Sequence of chain 1.A:
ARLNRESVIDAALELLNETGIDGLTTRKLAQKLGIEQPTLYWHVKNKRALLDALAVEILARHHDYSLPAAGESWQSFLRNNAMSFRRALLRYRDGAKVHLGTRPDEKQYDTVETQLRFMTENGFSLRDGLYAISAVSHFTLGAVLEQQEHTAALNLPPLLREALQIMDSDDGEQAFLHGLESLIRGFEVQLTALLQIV

Sequence of chain 2.A:
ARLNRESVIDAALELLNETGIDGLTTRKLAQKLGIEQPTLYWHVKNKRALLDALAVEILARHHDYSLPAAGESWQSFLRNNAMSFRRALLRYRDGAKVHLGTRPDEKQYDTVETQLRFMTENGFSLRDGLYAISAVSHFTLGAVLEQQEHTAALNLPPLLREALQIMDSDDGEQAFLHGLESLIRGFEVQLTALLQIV

This small molecule binds to this protein.
Small molecule (SMILES): CN(C)C1C(O)=C(C(N)=O)C(=O)[C@@]2(O)C(O)=C3C(=O)c4c(O)cccc4[C@@](C)(O)[C@H]3C[C@@H]12

Binding-site contacts:
Ligand atom C41 contacts residue SER137 of chain 2.A at 3.5 Å.
Ligand atom O21 contacts residue GLN115 of chain 2.A at 3.4 Å (h-bond).
Ligand atom O3 contacts residue HIS63 of chain 2.A at 2.8 Å (h-bond).
Ligand atom O21 contacts residue HIS63 of chain 2.A at 2.6 Å (h-bond).
Ligand atom C42 contacts residue ASN81 of chain 2.A at 3.3 Å.
Ligand atom C1B contacts residue MG1 of chain 2.B at 3.5 Å.
Ligand atom O12 contacts residue HIS99 of chain 2.A at 3.0 Å (h-bond).
Ligand atom C43 contacts residue SER137 of chain 2.A at 3.8 Å.
Ligand atom N21 contacts residue VAL112 of chain 2.A at 3.8 Å.
Ligand atom C4 contacts residue GLN115 of chain 2.A at 3.7 Å.
Ligand atom C62 contacts residue ILE133 of chain 2.A at 3.6 Å (hydrophobic).
Ligand atom C2 contacts residue GLN115 of chain 2.A at 3.8 Å.
Ligand atom N4 contacts residue ASN81 of chain 2.A at 2.7 Å (h-bond).
Ligand atom C8 contacts residue LEU173 of chain 1.A at 3.6 Å (hydrophobic).
Ligand atom O10 contacts residue THR102 of chain 2.A at 3.8 Å.
Ligand atom O3 contacts residue ASN81 of chain 2.A at 2.9 Å (h-bond).
Ligand atom C5 contacts residue GLN115 of chain 2.A at 3.5 Å.
Ligand atom C9 contacts residue ARG103 of chain 2.A at 3.8 Å.
Ligand atom C10 contacts residue ARG103 of chain 2.A at 3.9 Å.
Ligand atom O21 contacts residue SER66 of chain 2.A at 3.5 Å.
Ligand atom C1 contacts residue VAL112 of chain 2.A at 3.9 Å (hydrophobic).
Ligand atom C42 contacts residue SER137 of chain 2.A at 3.2 Å.
Ligand atom C9 contacts residue LEU173 of chain 1.A at 3.8 Å (hydrophobic).
Ligand atom C21 contacts residue HIS63 of chain 2.A at 3.6 Å.
Ligand atom O3 contacts residue GLN115 of chain 2.A at 3.4 Å (h-bond).
Ligand atom C42 contacts residue ILE133 of chain 2.A at 3.8 Å (hydrophobic).
Ligand atom O10 contacts residue ARG103 of chain 2.A at 3.2 Å.
Ligand atom C21 contacts residue GLN115 of chain 2.A at 3.7 Å.
Ligand atom C11 contacts residue MG1 of chain 2.B at 3.1 Å.
Ligand atom C3 contacts residue HIS63 of chain 2.A at 3.8 Å.
Ligand atom O6 contacts residue VAL112 of chain 2.A at 3.0 Å.
Ligand atom O11 contacts residue MG1 of chain 2.B at 2.0 Å.
Ligand atom O1 contacts residue VAL112 of chain 2.A at 3.7 Å.
Ligand atom C43 contacts residue PHE85 of chain 2.A at 3.4 Å (hydrophobic).
Ligand atom C43 contacts residue ASN81 of chain 2.A at 3.2 Å.
Ligand atom O6 contacts residue PRO104 of chain 2.A at 3.3 Å.
Ligand atom C3 contacts residue GLN115 of chain 2.A at 3.5 Å.
Ligand atom O12 contacts residue MG1 of chain 2.B at 1.8 Å.
Ligand atom C12 contacts residue MG1 of chain 2.B at 3.0 Å.
Ligand atom O1C contacts residue PHE85 of chain 2.A at 3.2 Å.